A small-molecule ligand and the protein it binds are described below.
Small molecule (SMILES): CC(=O)N[C@@H](C)C(=S)N1C[C@H](O)C[C@H]1C(=S)NCc1ccc(-c2scnc2C)cc1

Binding-site contacts:
Ligand atom CAN contacts residue HIS59 of chain 1.C at 3.4 Å.
Ligand atom CAL contacts residue LEU50 of chain 1.C at 3.6 Å (hydrophobic).
Ligand atom OAD contacts residue PHE40 of chain 1.C at 3.9 Å.
Ligand atom CBA contacts residue TRP66 of chain 1.C at 3.7 Å (hydrophobic).
Ligand atom CAM contacts residue HIS59 of chain 1.C at 3.9 Å.
Ligand atom CAC contacts residue TRP37 of chain 1.C at 3.7 Å (hydrophobic).
Ligand atom CBA contacts residue TYR47 of chain 1.C at 3.8 Å (hydrophobic).
Ligand atom CAK contacts residue ILE58 of chain 1.C at 3.5 Å (hydrophobic).
Ligand atom CAO contacts residue TRP37 of chain 1.C at 3.6 Å (hydrophobic).
Ligand atom CAZ contacts residue ILE58 of chain 1.C at 3.8 Å (hydrophobic).
Ligand atom CAI contacts residue HIS59 of chain 1.C at 3.7 Å.
Ligand atom CAK contacts residue TYR47 of chain 1.C at 3.9 Å (hydrophobic).
Ligand atom OAD contacts residue HIS64 of chain 1.C at 3.5 Å.
Ligand atom NBD contacts residue TYR47 of chain 1.C at 3.9 Å.
Ligand atom CAN contacts residue TRP66 of chain 1.C at 3.7 Å (hydrophobic).
Ligand atom NAP contacts residue PRO48 of chain 1.C at 3.7 Å.
Ligand atom CBA contacts residue SER60 of chain 1.C at 3.8 Å.
Ligand atom CAO contacts residue TYR47 of chain 1.C at 3.4 Å (hydrophobic).
Ligand atom OAD contacts residue TYR61 of chain 1.C at 3.6 Å.
Ligand atom CAU contacts residue TYR47 of chain 1.C at 3.7 Å (hydrophobic).
Ligand atom CAN contacts residue TYR47 of chain 1.C at 3.6 Å (hydrophobic).
Ligand atom CAU contacts residue HIS59 of chain 1.C at 3.6 Å.
Ligand atom SAS contacts residue TYR47 of chain 1.C at 3.7 Å.
Ligand atom NAP contacts residue ARG56 of chain 1.C at 3.6 Å.
Ligand atom CBA contacts residue TRP37 of chain 1.C at 3.9 Å (hydrophobic).
Ligand atom CBC contacts residue HIS59 of chain 1.C at 3.4 Å.
Ligand atom CAY contacts residue ILE58 of chain 1.C at 3.9 Å (hydrophobic).
Ligand atom CAL contacts residue PRO48 of chain 1.C at 3.2 Å (hydrophobic).
Ligand atom SAF contacts residue TYR47 of chain 1.C at 2.9 Å (h-bond).
Ligand atom OAE contacts residue TYR61 of chain 1.C at 3.9 Å.
Ligand atom NAQ contacts residue HIS59 of chain 1.C at 2.9 Å (h-bond).
Ligand atom CBA contacts residue HIS64 of chain 1.C at 3.8 Å.
Ligand atom CAJ contacts residue TYR47 of chain 1.C at 3.9 Å (hydrophobic).
Ligand atom CAI contacts residue TYR47 of chain 1.C at 3.9 Å (hydrophobic).
Ligand atom CAY contacts residue TYR47 of chain 1.C at 3.7 Å (hydrophobic).
Ligand atom CBC contacts residue TYR47 of chain 1.C at 3.9 Å (hydrophobic).
Ligand atom OAE contacts residue HIS64 of chain 1.C at 2.7 Å (h-bond).
Ligand atom OAE contacts residue SER60 of chain 1.C at 2.9 Å (h-bond).
Ligand atom CAI contacts residue ILE58 of chain 1.C at 3.8 Å (hydrophobic).
Ligand atom SAG contacts residue TYR61 of chain 1.C at 3.9 Å.

Sequence of chain 1.C:
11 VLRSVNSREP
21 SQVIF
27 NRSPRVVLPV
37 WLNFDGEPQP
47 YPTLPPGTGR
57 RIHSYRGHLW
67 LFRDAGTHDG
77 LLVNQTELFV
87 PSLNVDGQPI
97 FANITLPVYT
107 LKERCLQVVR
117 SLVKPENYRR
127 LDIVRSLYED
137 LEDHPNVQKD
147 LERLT